Sequence of chain 1.A:
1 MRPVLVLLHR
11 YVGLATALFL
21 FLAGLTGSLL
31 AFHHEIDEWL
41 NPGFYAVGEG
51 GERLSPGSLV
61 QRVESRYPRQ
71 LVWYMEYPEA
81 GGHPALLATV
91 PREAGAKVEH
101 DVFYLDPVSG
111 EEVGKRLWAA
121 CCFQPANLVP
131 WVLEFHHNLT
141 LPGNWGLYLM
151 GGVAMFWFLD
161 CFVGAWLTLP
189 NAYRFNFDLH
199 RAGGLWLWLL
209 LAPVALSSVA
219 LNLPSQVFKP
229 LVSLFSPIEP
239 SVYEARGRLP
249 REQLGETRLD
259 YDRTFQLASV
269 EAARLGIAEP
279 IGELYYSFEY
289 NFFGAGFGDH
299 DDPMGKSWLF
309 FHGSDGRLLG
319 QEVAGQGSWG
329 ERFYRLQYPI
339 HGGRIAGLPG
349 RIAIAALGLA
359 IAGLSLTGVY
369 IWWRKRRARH

A small-molecule ligand and the protein it binds are described below.
Small molecule (SMILES): CCCCCCCCCCO[C@@H]1O[C@H](CO)[C@@H](O[C@H]2O[C@H](CO)[C@@H](O)[C@H](O)[C@H]2O)[C@H](O)[C@H]1O

Binding-site contacts:
Ligand atom C4 contacts residue SER231 of chain 1.A at 3.5 Å.
Ligand atom C25 contacts residue GLN224 of chain 1.A at 4.3 Å.
Ligand atom C5 contacts residue ARG246 of chain 1.A at 4.0 Å.
Ligand atom C2 contacts residue PRO228 of chain 1.A at 4.1 Å (hydrophobic).
Ligand atom C22 contacts residue PRO228 of chain 1.A at 4.3 Å (hydrophobic).
Ligand atom C9 contacts residue SER231 of chain 1.A at 3.7 Å.
Ligand atom C1 contacts residue PRO228 of chain 1.A at 4.3 Å (hydrophobic).
Ligand atom O7 contacts residue SER231 of chain 1.A at 3.8 Å.
Ligand atom O4 contacts residue ARG246 of chain 1.A at 3.3 Å (salt-bridge).
Ligand atom O2 contacts residue LYS227 of chain 1.A at 3.8 Å.
Ligand atom C7 contacts residue ARG246 of chain 1.A at 3.9 Å.
Ligand atom C8 contacts residue SER231 of chain 1.A at 4.1 Å.
Ligand atom C25 contacts residue LEU229 of chain 1.A at 4.3 Å (hydrophobic).
Ligand atom C7 contacts residue ILE236 of chain 1.A at 4.0 Å (hydrophobic).
Ligand atom C31 contacts residue VAL225 of chain 1.A at 4.3 Å (hydrophobic).
Ligand atom C6 contacts residue PRO228 of chain 1.A at 4.2 Å (hydrophobic).
Ligand atom O2 contacts residue ILE236 of chain 1.A at 3.3 Å (h-bond).
Ligand atom O2 contacts residue SER231 of chain 1.A at 3.2 Å.
Ligand atom O49 contacts residue PRO228 of chain 1.A at 4.2 Å.
Ligand atom C3 contacts residue SER231 of chain 1.A at 4.3 Å.
Ligand atom O5 contacts residue LEU232 of chain 1.A at 4.3 Å.
Ligand atom O7 contacts residue PRO228 of chain 1.A at 3.8 Å.
Ligand atom O61 contacts residue LEU232 of chain 1.A at 3.3 Å.
Ligand atom C22 contacts residue LEU229 of chain 1.A at 3.5 Å (hydrophobic).
Ligand atom C28 contacts residue LEU229 of chain 1.A at 3.9 Å (hydrophobic).
Ligand atom C37 contacts residue MET155 of chain 1.A at 4.4 Å (hydrophobic).
Ligand atom C34 contacts residue VAL225 of chain 1.A at 4.2 Å (hydrophobic).
Ligand atom C18 contacts residue LEU229 of chain 1.A at 4.3 Å (hydrophobic).
Ligand atom O3 contacts residue PRO228 of chain 1.A at 3.5 Å.
Ligand atom O3 contacts residue ARG246 of chain 1.A at 3.9 Å.
Ligand atom O5 contacts residue PRO228 of chain 1.A at 4.3 Å.
Ligand atom C8 contacts residue ILE236 of chain 1.A at 3.4 Å (hydrophobic).
Ligand atom O61 contacts residue SER231 of chain 1.A at 3.0 Å (h-bond).
Ligand atom C19 contacts residue PRO228 of chain 1.A at 4.2 Å (hydrophobic).
Ligand atom C28 contacts residue VAL225 of chain 1.A at 3.8 Å (hydrophobic).
Ligand atom C11 contacts residue SER231 of chain 1.A at 4.2 Å.
Ligand atom O61 contacts residue PRO228 of chain 1.A at 4.3 Å.
Ligand atom C3 contacts residue PRO228 of chain 1.A at 4.3 Å (hydrophobic).
Ligand atom C57 contacts residue SER231 of chain 1.A at 3.4 Å.
Ligand atom C4 contacts residue PRO228 of chain 1.A at 3.9 Å (hydrophobic).